Sequence of chain 9.A:
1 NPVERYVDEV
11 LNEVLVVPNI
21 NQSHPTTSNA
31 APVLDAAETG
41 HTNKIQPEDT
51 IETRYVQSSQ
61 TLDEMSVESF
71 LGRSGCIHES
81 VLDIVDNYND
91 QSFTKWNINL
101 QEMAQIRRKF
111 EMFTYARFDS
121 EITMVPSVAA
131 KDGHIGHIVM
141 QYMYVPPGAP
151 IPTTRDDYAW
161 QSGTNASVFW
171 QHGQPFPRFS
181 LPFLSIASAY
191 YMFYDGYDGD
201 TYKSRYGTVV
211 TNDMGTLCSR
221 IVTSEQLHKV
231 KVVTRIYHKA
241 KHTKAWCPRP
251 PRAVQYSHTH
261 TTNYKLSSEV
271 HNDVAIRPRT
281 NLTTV

Sequence of chain 9.C:
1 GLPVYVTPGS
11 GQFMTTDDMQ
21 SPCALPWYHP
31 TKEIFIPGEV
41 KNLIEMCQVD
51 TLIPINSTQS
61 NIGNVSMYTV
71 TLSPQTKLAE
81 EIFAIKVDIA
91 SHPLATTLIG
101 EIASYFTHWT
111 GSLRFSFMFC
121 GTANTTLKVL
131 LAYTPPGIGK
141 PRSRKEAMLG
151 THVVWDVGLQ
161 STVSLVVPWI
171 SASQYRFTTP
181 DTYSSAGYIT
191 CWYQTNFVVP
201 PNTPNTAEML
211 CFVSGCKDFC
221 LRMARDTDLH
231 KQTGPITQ

The protein below binds the small molecule below.
Small molecule (SMILES): Cc1cc(CCCOc2c(C)cc(-c3noc(C(F)(F)F)n3)cc2C)on1

Binding-site contacts:
Ligand atom C2A contacts residue TYR144 of chain 9.A at 3.5 Å (hydrophobic).
Ligand atom F3 contacts residue SER167 of chain 9.A at 3.8 Å.
Ligand atom F3 contacts residue ALA166 of chain 9.A at 2.8 Å.
Ligand atom O1B contacts residue ILE98 of chain 9.A at 3.0 Å.
Ligand atom CM6 contacts residue TYR144 of chain 9.A at 3.3 Å (hydrophobic).
Ligand atom F3 contacts residue TYR144 of chain 9.A at 2.9 Å.
Ligand atom C4 contacts residue TYR190 of chain 9.A at 3.4 Å (hydrophobic).
Ligand atom C3A contacts residue TYR144 of chain 9.A at 3.4 Å (hydrophobic).
Ligand atom C6B contacts residue LEU181 of chain 9.A at 3.4 Å (hydrophobic).
Ligand atom O1A contacts residue TYR144 of chain 9.A at 3.1 Å.
Ligand atom F1 contacts residue PHE179 of chain 9.A at 3.8 Å.
Ligand atom CM4 contacts residue PHE179 of chain 9.A at 3.8 Å (hydrophobic).
Ligand atom N1A contacts residue PHE179 of chain 9.A at 3.7 Å.
Ligand atom N1A contacts residue TYR144 of chain 9.A at 3.1 Å.
Ligand atom N1A contacts residue LEU181 of chain 9.A at 3.7 Å.
Ligand atom CM3 contacts residue ASN212 of chain 9.A at 3.5 Å.
Ligand atom C5B contacts residue TYR144 of chain 9.A at 3.5 Å (hydrophobic).
Ligand atom N3A contacts residue TYR144 of chain 9.A at 3.7 Å.
Ligand atom C1C contacts residue MET214 of chain 9.A at 3.5 Å (hydrophobic).
Ligand atom C3A contacts residue PHE179 of chain 9.A at 3.4 Å (hydrophobic).
Ligand atom F1 contacts residue LEU217 of chain 9.A at 3.4 Å.
Ligand atom C2A contacts residue PHE179 of chain 9.A at 3.6 Å (hydrophobic).
Ligand atom CM2 contacts residue ILE122 of chain 9.A at 3.5 Å (hydrophobic).
Ligand atom CM3 contacts residue TYR190 of chain 9.A at 3.5 Å (hydrophobic).
Ligand atom F3 contacts residue TYR142 of chain 9.A at 2.8 Å.
Ligand atom F2 contacts residue VAL168 of chain 9.A at 2.6 Å.
Ligand atom C1B contacts residue ILE98 of chain 9.A at 3.6 Å (hydrophobic).
Ligand atom CM6 contacts residue LEU184 of chain 9.A at 3.0 Å (hydrophobic).
Ligand atom CM6 contacts residue MET214 of chain 9.A at 3.5 Å (hydrophobic).
Ligand atom C4B contacts residue LEU181 of chain 9.A at 3.5 Å (hydrophobic).
Ligand atom F2 contacts residue TYR142 of chain 9.A at 3.6 Å.
Ligand atom F3 contacts residue MET143 of chain 9.A at 3.3 Å.
Ligand atom CM4 contacts residue TYR142 of chain 9.A at 3.5 Å (hydrophobic).
Ligand atom O1 contacts residue MET214 of chain 9.A at 3.5 Å (h-bond).
Ligand atom C5 contacts residue MET214 of chain 9.A at 3.5 Å (hydrophobic).
Ligand atom C1B contacts residue LEU181 of chain 9.A at 3.7 Å (hydrophobic).
Ligand atom C5B contacts residue LEU181 of chain 9.A at 3.4 Å (hydrophobic).
Ligand atom N3A contacts residue PHE179 of chain 9.A at 3.2 Å.
Ligand atom F1 contacts residue TYR142 of chain 9.A at 3.6 Å.
Ligand atom F2 contacts residue PHE179 of chain 9.A at 3.3 Å.